This small molecule binds to this protein.
Small molecule (SMILES): Oc1c(F)cccc1F

Binding-site contacts:
Ligand atom C5 contacts residue PHE86 of chain 2.A at 4.3 Å (hydrophobic).
Ligand atom O contacts residue ASP103 of chain 2.A at 2.6 Å (salt-bridge).
Ligand atom O contacts residue TYR16 of chain 2.A at 2.5 Å (h-bond).
Ligand atom O contacts residue PHE86 of chain 2.A at 3.6 Å.
Ligand atom C6 contacts residue PHE86 of chain 2.A at 3.9 Å (hydrophobic).
Ligand atom O contacts residue TYR57 of chain 2.A at 4.2 Å.
Ligand atom O contacts residue ASN40 of chain 2.A at 4.2 Å.
Ligand atom C3 contacts residue VAL101 of chain 2.A at 4.2 Å (hydrophobic).
Ligand atom F2 contacts residue VAL101 of chain 2.A at 3.6 Å.
Ligand atom C1 contacts residue TYR16 of chain 2.A at 3.4 Å (hydrophobic).
Ligand atom F1 contacts residue TYR57 of chain 2.A at 4.0 Å.
Ligand atom F2 contacts residue ALA118 of chain 2.A at 2.9 Å.
Ligand atom C4 contacts residue ASN40 of chain 2.A at 4.4 Å.
Ligand atom C1 contacts residue ASN40 of chain 2.A at 3.8 Å.
Ligand atom C1 contacts residue ASP103 of chain 2.A at 3.8 Å.
Ligand atom F2 contacts residue MET116 of chain 2.A at 4.2 Å.
Ligand atom C2 contacts residue ASN40 of chain 2.A at 3.1 Å.
Ligand atom C1 contacts residue MET116 of chain 2.A at 4.4 Å (hydrophobic).
Ligand atom F1 contacts residue TYR16 of chain 2.A at 2.9 Å.
Ligand atom F1 contacts residue PHE86 of chain 2.A at 4.3 Å.
Ligand atom C2 contacts residue PHE86 of chain 2.A at 3.9 Å (hydrophobic).
Ligand atom F1 contacts residue VAL20 of chain 2.A at 3.2 Å.
Ligand atom F2 contacts residue TRP120 of chain 2.A at 4.4 Å.
Ligand atom C4 contacts residue VAL88 of chain 2.A at 3.9 Å (hydrophobic).
Ligand atom F2 contacts residue ASN40 of chain 2.A at 2.8 Å.
Ligand atom C5 contacts residue VAL88 of chain 2.A at 3.9 Å (hydrophobic).
Ligand atom C2 contacts residue ASP103 of chain 2.A at 4.0 Å.
Ligand atom C6 contacts residue VAL20 of chain 2.A at 4.3 Å (hydrophobic).
Ligand atom C2 contacts residue VAL101 of chain 2.A at 4.2 Å (hydrophobic).
Ligand atom C5 contacts residue VAL20 of chain 2.A at 4.4 Å (hydrophobic).
Ligand atom F2 contacts residue PHE86 of chain 2.A at 4.1 Å.
Ligand atom F2 contacts residue ASP103 of chain 2.A at 3.2 Å.
Ligand atom O contacts residue MET116 of chain 2.A at 3.5 Å.
Ligand atom C2 contacts residue ALA118 of chain 2.A at 4.2 Å (hydrophobic).
Ligand atom C1 contacts residue PHE86 of chain 2.A at 3.6 Å (hydrophobic).
Ligand atom C3 contacts residue ASN40 of chain 2.A at 3.5 Å.
Ligand atom C6 contacts residue TYR16 of chain 2.A at 3.6 Å (hydrophobic).

Sequence of chain 2.A:
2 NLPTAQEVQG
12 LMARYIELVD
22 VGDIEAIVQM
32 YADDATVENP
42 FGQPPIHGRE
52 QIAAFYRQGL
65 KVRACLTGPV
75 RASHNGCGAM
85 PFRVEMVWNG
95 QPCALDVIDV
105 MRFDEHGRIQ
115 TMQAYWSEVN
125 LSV